This protein binds this small molecule.
Small molecule (SMILES): CC(=O)N[C@H]1[C@H](O[C@H]2[C@H](O)[C@@H](NC(C)=O)CO[C@@H]2CO)O[C@H](CO)[C@@H](O)[C@@H]1O

Sequence of chain 1.A:
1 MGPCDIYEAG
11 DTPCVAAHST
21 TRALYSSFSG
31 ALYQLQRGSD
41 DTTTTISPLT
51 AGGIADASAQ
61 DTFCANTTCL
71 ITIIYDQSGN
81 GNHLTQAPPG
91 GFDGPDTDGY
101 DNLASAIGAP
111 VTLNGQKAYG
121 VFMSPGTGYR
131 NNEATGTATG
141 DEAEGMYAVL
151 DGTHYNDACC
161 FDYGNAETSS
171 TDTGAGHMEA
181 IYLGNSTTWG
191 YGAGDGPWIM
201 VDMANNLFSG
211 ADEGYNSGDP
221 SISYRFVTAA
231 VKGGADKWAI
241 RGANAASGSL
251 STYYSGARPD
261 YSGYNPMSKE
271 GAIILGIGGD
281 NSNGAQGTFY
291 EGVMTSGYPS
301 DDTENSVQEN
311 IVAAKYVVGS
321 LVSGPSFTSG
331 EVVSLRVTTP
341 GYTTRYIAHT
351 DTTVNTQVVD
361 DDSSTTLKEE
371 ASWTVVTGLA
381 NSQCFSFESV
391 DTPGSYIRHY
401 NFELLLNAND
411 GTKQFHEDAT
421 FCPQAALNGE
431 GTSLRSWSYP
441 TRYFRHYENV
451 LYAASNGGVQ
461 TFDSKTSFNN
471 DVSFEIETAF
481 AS

Binding-site contacts:
Ligand atom C3 contacts residue ASP157 of chain 1.A at 3.6 Å.
Ligand atom C1 contacts residue ASP157 of chain 1.A at 3.8 Å.
Ligand atom O7 contacts residue LYS413 of chain 1.A at 2.9 Å (salt-bridge).
Ligand atom C7 contacts residue THR187 of chain 1.A at 4.0 Å.
Ligand atom O3 contacts residue THR412 of chain 1.A at 3.6 Å.
Ligand atom O7 contacts residue THR187 of chain 1.A at 3.6 Å.
Ligand atom C8 contacts residue ASN185 of chain 1.A at 3.7 Å.
Ligand atom O7 contacts residue THR412 of chain 1.A at 3.6 Å.
Ligand atom C7 contacts residue LYS413 of chain 1.A at 3.9 Å.
Ligand atom O3 contacts residue ASP157 of chain 1.A at 4.2 Å.
Ligand atom C8 contacts residue ASP157 of chain 1.A at 3.6 Å.
Ligand atom C1 contacts residue ASN185 of chain 1.A at 1.7 Å.
Ligand atom N2 contacts residue ASP157 of chain 1.A at 2.8 Å (salt-bridge).
Ligand atom C5 contacts residue ASN185 of chain 1.A at 4.0 Å.
Ligand atom C8 contacts residue THR187 of chain 1.A at 3.2 Å.
Ligand atom C7 contacts residue ASP157 of chain 1.A at 3.7 Å.
Ligand atom C3 contacts residue THR412 of chain 1.A at 4.4 Å.
Ligand atom C2 contacts residue THR412 of chain 1.A at 4.2 Å.
Ligand atom C2 contacts residue ASN185 of chain 1.A at 2.7 Å.
Ligand atom C3 contacts residue ASN185 of chain 1.A at 4.0 Å.
Ligand atom C7 contacts residue THR412 of chain 1.A at 4.1 Å.
Ligand atom C7 contacts residue ASN185 of chain 1.A at 3.5 Å.
Ligand atom O5 contacts residue ASN185 of chain 1.A at 2.7 Å (h-bond).
Ligand atom O7 contacts residue ASN185 of chain 1.A at 3.8 Å.
Ligand atom N2 contacts residue ASN185 of chain 1.A at 3.0 Å (h-bond).
Ligand atom C2 contacts residue ASP157 of chain 1.A at 3.6 Å.